Binding-site contacts:
Ligand atom N2 contacts residue ASN58 of chain 1.A at 2.9 Å (h-bond).
Ligand atom C8 contacts residue SER17 of chain 1.B at 3.8 Å.
Ligand atom O7 contacts residue GLY16 of chain 1.B at 4.0 Å.
Ligand atom C4 contacts residue ASN58 of chain 1.A at 4.2 Å.
Ligand atom C7 contacts residue GLU57 of chain 1.A at 4.3 Å.
Ligand atom O7 contacts residue ASN58 of chain 1.A at 4.3 Å.
Ligand atom C7 contacts residue GLY16 of chain 1.B at 4.2 Å.
Ligand atom N2 contacts residue GLU57 of chain 1.A at 3.8 Å.
Ligand atom C3 contacts residue ASN58 of chain 1.A at 3.8 Å.
Ligand atom C1 contacts residue ASN58 of chain 1.A at 1.4 Å.
Ligand atom C7 contacts residue ASN58 of chain 1.A at 3.8 Å.
Ligand atom C7 contacts residue SER17 of chain 1.B at 4.1 Å.
Ligand atom C8 contacts residue GLU57 of chain 1.A at 3.7 Å.
Ligand atom O7 contacts residue SER17 of chain 1.B at 3.5 Å (h-bond).
Ligand atom C5 contacts residue ASN58 of chain 1.A at 3.7 Å.
Ligand atom C2 contacts residue ASN58 of chain 1.A at 2.4 Å.
Ligand atom O5 contacts residue ASN58 of chain 1.A at 2.4 Å (h-bond).

Sequence of chain 1.A:
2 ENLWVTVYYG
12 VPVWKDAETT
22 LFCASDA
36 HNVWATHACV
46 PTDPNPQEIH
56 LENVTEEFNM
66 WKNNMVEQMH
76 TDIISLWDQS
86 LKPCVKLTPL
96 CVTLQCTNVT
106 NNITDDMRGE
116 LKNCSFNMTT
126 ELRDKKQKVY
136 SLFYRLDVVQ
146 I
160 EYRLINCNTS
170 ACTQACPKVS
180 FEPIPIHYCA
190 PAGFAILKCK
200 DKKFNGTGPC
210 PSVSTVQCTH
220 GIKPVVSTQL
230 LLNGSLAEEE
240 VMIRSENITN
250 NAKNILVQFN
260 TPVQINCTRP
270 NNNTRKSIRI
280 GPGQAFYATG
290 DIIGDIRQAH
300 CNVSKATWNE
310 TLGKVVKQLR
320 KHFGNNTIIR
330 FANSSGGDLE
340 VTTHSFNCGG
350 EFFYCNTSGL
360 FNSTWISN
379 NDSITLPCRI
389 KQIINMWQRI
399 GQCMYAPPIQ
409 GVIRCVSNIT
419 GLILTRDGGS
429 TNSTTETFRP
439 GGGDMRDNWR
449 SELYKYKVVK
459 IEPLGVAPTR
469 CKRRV

This protein binds this small molecule.
Small molecule (SMILES): CC(=O)N[C@H]1[C@H](O[C@H]2[C@H](O)[C@@H](NC(C)=O)CO[C@@H]2CO)O[C@H](CO)[C@@H](O[C@@H]2O[C@H](CO[C@H]3O[C@H](CO)[C@@H](O)[C@H](O)[C@@H]3O)[C@@H](O)[C@H](O[C@H]3O[C@H](CO)[C@@H](O)[C@H](O)[C@@H]3O)[C@@H]2O)[C@@H]1O

Sequence of chain 1.B:
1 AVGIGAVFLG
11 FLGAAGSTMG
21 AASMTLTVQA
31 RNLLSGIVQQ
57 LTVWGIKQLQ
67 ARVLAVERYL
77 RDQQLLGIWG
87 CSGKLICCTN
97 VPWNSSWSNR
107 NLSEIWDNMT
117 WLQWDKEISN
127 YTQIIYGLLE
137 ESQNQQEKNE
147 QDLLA